Sequence of chain 27.C:
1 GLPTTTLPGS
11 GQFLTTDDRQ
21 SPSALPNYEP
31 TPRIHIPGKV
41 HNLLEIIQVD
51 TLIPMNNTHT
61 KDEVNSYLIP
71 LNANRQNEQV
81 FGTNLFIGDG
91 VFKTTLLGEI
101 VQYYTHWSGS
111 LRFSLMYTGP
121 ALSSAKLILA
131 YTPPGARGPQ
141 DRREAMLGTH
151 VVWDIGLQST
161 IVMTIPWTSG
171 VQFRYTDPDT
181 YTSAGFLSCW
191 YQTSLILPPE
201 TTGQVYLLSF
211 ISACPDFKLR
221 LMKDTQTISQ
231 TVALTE

Binding-site contacts:
Ligand atom C5C contacts residue ILE104 of chain 27.A at 3.8 Å (hydrophobic).
Ligand atom N2 contacts residue PRO174 of chain 27.A at 3.9 Å.
Ligand atom C1C contacts residue TYR152 of chain 27.A at 4.0 Å (hydrophobic).
Ligand atom C6C contacts residue VAL191 of chain 27.A at 3.2 Å (hydrophobic).
Ligand atom C3 contacts residue PHE186 of chain 27.A at 3.8 Å (hydrophobic).
Ligand atom C4A contacts residue ASN198 of chain 27.A at 3.9 Å.
Ligand atom C7C contacts residue TYR128 of chain 27.A at 3.6 Å (hydrophobic).
Ligand atom C3 contacts residue PRO174 of chain 27.A at 3.8 Å (hydrophobic).
Ligand atom C5B contacts residue TYR197 of chain 27.A at 3.8 Å (hydrophobic).
Ligand atom O1 contacts residue VAL188 of chain 27.A at 3.8 Å.
Ligand atom N2 contacts residue PHE186 of chain 27.A at 3.7 Å.
Ligand atom O1 contacts residue ALA24 of chain 27.C at 3.6 Å.
Ligand atom C7C contacts residue VAL191 of chain 27.A at 4.0 Å (hydrophobic).
Ligand atom C2C contacts residue TYR152 of chain 27.A at 4.0 Å (hydrophobic).
Ligand atom C3C contacts residue VAL188 of chain 27.A at 3.3 Å (hydrophobic).
Ligand atom O1B contacts residue TYR128 of chain 27.A at 3.9 Å.
Ligand atom C31 contacts residue SER175 of chain 27.A at 3.6 Å.
Ligand atom C4B contacts residue LEU106 of chain 27.A at 4.0 Å (hydrophobic).
Ligand atom C5C contacts residue TYR128 of chain 27.A at 3.5 Å (hydrophobic).
Ligand atom O1 contacts residue TYR152 of chain 27.A at 3.9 Å.
Ligand atom C5 contacts residue PHE186 of chain 27.A at 3.5 Å (hydrophobic).
Ligand atom C31 contacts residue PRO174 of chain 27.A at 3.4 Å (hydrophobic).
Ligand atom O1B contacts residue ILE104 of chain 27.A at 3.9 Å.
Ligand atom C5 contacts residue TYR152 of chain 27.A at 3.8 Å (hydrophobic).
Ligand atom C4C contacts residue ILE104 of chain 27.A at 3.9 Å (hydrophobic).
Ligand atom C31 contacts residue ALA150 of chain 27.A at 3.1 Å (hydrophobic).
Ligand atom C4 contacts residue TYR152 of chain 27.A at 3.9 Å (hydrophobic).
Ligand atom N2 contacts residue ALA24 of chain 27.C at 3.4 Å.
Ligand atom C2C contacts residue VAL188 of chain 27.A at 3.2 Å (hydrophobic).
Ligand atom CM1 contacts residue SER107 of chain 27.A at 3.9 Å.
Ligand atom C4 contacts residue PHE186 of chain 27.A at 3.6 Å (hydrophobic).
Ligand atom C6B contacts residue TYR197 of chain 27.A at 3.7 Å (hydrophobic).
Ligand atom C3C contacts residue TYR128 of chain 27.A at 3.9 Å (hydrophobic).
Ligand atom C4C contacts residue TYR152 of chain 27.A at 3.8 Å (hydrophobic).
Ligand atom C6B contacts residue LEU106 of chain 27.A at 4.0 Å (hydrophobic).
Ligand atom C7C contacts residue TYR197 of chain 27.A at 3.8 Å (hydrophobic).
Ligand atom C5B contacts residue LEU106 of chain 27.A at 3.8 Å (hydrophobic).
Ligand atom O1 contacts residue PHE186 of chain 27.A at 3.5 Å.
Ligand atom C4 contacts residue MET224 of chain 27.A at 3.8 Å (hydrophobic).
Ligand atom C31 contacts residue VAL176 of chain 27.A at 3.3 Å (hydrophobic).

This protein binds this small molecule.
Small molecule (SMILES): Cc1cc(CCCCCCCOc2ccc(C3=N[C@@H](C)CO3)cc2)on1

Sequence of chain 27.A:
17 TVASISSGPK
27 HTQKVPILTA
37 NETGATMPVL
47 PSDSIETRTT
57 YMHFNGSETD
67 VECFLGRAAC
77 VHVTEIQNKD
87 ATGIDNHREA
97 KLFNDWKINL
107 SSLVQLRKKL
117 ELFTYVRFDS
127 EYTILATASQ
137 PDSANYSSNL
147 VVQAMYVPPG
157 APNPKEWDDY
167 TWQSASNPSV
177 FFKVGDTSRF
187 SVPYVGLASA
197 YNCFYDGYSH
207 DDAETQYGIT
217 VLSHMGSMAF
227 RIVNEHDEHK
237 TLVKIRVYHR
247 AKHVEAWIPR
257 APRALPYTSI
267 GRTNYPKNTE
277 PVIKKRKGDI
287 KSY